Sequence of chain 28.A:
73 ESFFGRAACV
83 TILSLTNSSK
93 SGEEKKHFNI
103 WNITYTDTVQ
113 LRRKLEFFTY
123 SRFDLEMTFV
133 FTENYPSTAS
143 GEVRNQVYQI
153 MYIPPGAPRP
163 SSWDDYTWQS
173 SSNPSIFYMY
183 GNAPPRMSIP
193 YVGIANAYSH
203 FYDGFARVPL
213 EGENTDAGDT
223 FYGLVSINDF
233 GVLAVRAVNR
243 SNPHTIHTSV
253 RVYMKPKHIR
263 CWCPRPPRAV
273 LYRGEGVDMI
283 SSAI

Sequence of chain 27.C:
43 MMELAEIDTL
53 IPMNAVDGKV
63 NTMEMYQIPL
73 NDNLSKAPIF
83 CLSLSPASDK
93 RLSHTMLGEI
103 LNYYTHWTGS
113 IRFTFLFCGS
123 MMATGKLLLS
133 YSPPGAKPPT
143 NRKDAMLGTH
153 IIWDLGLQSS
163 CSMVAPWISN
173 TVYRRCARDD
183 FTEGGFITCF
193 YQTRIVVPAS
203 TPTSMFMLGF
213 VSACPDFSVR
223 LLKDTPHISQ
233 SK

This small molecule binds to this protein.
Small molecule (SMILES): CC[C@H](C)[C@H](NC(=O)[C@@H](N)CC(C)C)C(=O)NCC(=O)N[C@@H](CCCN=C(N)N)C(=O)N[C@H](C=O)[C@@H](C)O

Binding-site contacts:
Ligand atom CA contacts residue LYS234 of chain 27.C at 2.5 Å.
Ligand atom N contacts residue LYS234 of chain 27.C at 3.6 Å.
Ligand atom NH2 contacts residue ASN101 of chain 28.A at 3.7 Å.
Ligand atom CZ contacts residue ASN101 of chain 28.A at 3.7 Å.
Ligand atom NH2 contacts residue PHE100 of chain 28.A at 2.8 Å (h-bond).
Ligand atom C contacts residue SER86 of chain 28.A at 3.6 Å.
Ligand atom O contacts residue THR88 of chain 28.A at 3.7 Å.
Ligand atom NH2 contacts residue LYS98 of chain 28.A at 2.7 Å (salt-bridge).
Ligand atom CD2 contacts residue ILE84 of chain 28.A at 3.9 Å (hydrophobic).
Ligand atom C contacts residue LYS234 of chain 27.C at 3.0 Å.
Ligand atom C contacts residue THR88 of chain 28.A at 4.2 Å.
Ligand atom CB contacts residue LYS234 of chain 27.C at 3.9 Å.
Ligand atom CA contacts residue SER233 of chain 27.C at 3.6 Å.
Ligand atom CG contacts residue SER86 of chain 28.A at 4.2 Å.
Ligand atom NH1 contacts residue LYS98 of chain 28.A at 3.7 Å.
Ligand atom CZ contacts residue PHE100 of chain 28.A at 4.1 Å (hydrophobic).
Ligand atom CD contacts residue ASN101 of chain 28.A at 3.2 Å.
Ligand atom NH2 contacts residue LEU87 of chain 28.A at 3.9 Å.
Ligand atom CD contacts residue SER86 of chain 28.A at 3.5 Å.
Ligand atom CB contacts residue SER86 of chain 28.A at 3.9 Å.
Ligand atom N contacts residue SER233 of chain 27.C at 3.0 Å (h-bond).
Ligand atom NH2 contacts residue LYS97 of chain 28.A at 3.6 Å (salt-bridge).
Ligand atom N contacts residue LYS234 of chain 27.C at 1.5 Å.
Ligand atom CA contacts residue SER86 of chain 28.A at 4.0 Å.
Ligand atom O contacts residue SER86 of chain 28.A at 2.8 Å (h-bond).
Ligand atom N contacts residue SER86 of chain 28.A at 4.0 Å.
Ligand atom NE contacts residue ASN101 of chain 28.A at 3.0 Å (h-bond).
Ligand atom CZ contacts residue LYS98 of chain 28.A at 3.7 Å.
Ligand atom NH1 contacts residue LEU87 of chain 28.A at 3.9 Å.
Ligand atom O contacts residue LYS98 of chain 28.A at 3.8 Å.
Ligand atom CZ contacts residue LEU87 of chain 28.A at 4.2 Å (hydrophobic).
Ligand atom CZ contacts residue SER86 of chain 28.A at 3.2 Å.
Ligand atom CD1 contacts residue ILE84 of chain 28.A at 4.0 Å (hydrophobic).
Ligand atom NH1 contacts residue SER86 of chain 28.A at 3.4 Å (h-bond).
Ligand atom CB contacts residue SER233 of chain 27.C at 4.1 Å.
Ligand atom O contacts residue LYS234 of chain 27.C at 3.4 Å.
Ligand atom NH1 contacts residue THR88 of chain 28.A at 3.8 Å.
Ligand atom C contacts residue LYS98 of chain 28.A at 3.7 Å.
Ligand atom NE contacts residue SER86 of chain 28.A at 3.6 Å.
Ligand atom NH2 contacts residue SER86 of chain 28.A at 3.5 Å (h-bond).